A small-molecule ligand and the protein it binds are described below.
Small molecule (SMILES): O=[N+]([O-])c1ccccc1O

Binding-site contacts:
Ligand atom O2 contacts residue PRO382 of chain 1.A at 3.3 Å.
Ligand atom C3 contacts residue ARG394 of chain 1.A at 4.0 Å.
Ligand atom C3 contacts residue BGC1 of chain 1.C at 2.9 Å.
Ligand atom C1 contacts residue ARG394 of chain 1.A at 4.2 Å.
Ligand atom N1 contacts residue BGC1 of chain 1.C at 4.0 Å.
Ligand atom O2 contacts residue ARG394 of chain 1.A at 3.9 Å.
Ligand atom C1 contacts residue BGC1 of chain 1.C at 3.6 Å.
Ligand atom C4 contacts residue ARG267 of chain 1.A at 4.1 Å.
Ligand atom C5 contacts residue GLY339 of chain 1.A at 4.0 Å.
Ligand atom C4 contacts residue BGC1 of chain 1.C at 4.2 Å.
Ligand atom OH contacts residue BGC1 of chain 1.C at 1.4 Å.
Ligand atom O2 contacts residue BGC1 of chain 1.C at 3.8 Å.
Ligand atom C3 contacts residue ARG267 of chain 1.A at 3.9 Å.
Ligand atom O2 contacts residue TYR381 of chain 1.A at 3.4 Å.
Ligand atom C2 contacts residue ARG394 of chain 1.A at 3.6 Å.
Ligand atom C5 contacts residue PHE338 of chain 1.A at 3.5 Å (hydrophobic).
Ligand atom OH contacts residue TYR381 of chain 1.A at 4.2 Å.
Ligand atom C4 contacts residue PHE338 of chain 1.A at 4.2 Å (hydrophobic).
Ligand atom C6 contacts residue PHE338 of chain 1.A at 4.4 Å (hydrophobic).
Ligand atom OH contacts residue ARG394 of chain 1.A at 3.2 Å (salt-bridge).
Ligand atom O3 contacts residue PRO382 of chain 1.A at 3.7 Å.
Ligand atom N1 contacts residue PRO382 of chain 1.A at 3.8 Å.
Ligand atom C2 contacts residue BGC1 of chain 1.C at 2.4 Å.
Ligand atom C3 contacts residue ASP259 of chain 1.A at 4.4 Å.
Ligand atom C4 contacts residue GLY339 of chain 1.A at 3.8 Å.

Sequence of chain 1.A:
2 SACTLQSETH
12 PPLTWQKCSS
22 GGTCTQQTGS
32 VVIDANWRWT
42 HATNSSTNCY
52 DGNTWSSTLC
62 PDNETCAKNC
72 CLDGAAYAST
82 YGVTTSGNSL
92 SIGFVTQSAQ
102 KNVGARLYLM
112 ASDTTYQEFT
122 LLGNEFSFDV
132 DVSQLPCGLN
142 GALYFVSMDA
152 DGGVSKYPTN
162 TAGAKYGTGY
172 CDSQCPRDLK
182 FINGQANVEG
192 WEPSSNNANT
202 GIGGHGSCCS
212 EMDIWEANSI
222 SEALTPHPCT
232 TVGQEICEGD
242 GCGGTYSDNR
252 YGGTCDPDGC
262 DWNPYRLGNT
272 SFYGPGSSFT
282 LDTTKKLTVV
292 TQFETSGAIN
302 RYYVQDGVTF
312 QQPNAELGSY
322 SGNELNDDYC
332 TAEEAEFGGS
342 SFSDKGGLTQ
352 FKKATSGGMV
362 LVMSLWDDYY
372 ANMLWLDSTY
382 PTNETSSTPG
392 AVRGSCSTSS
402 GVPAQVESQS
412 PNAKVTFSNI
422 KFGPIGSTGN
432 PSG